Sequence of chain 1.F:
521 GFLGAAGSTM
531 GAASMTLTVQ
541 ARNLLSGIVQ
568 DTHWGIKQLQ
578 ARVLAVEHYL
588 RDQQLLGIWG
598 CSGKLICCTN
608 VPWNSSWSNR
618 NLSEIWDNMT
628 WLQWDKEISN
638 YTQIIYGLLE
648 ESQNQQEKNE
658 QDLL

Binding-site contacts:
Ligand atom C8 contacts residue SER528 of chain 1.F at 3.6 Å.
Ligand atom O7 contacts residue GLY527 of chain 1.F at 3.7 Å.
Ligand atom C7 contacts residue GLY527 of chain 1.F at 3.8 Å.
Ligand atom C5 contacts residue ASN90 of chain 1.E at 3.8 Å.
Ligand atom C7 contacts residue ASN90 of chain 1.E at 3.7 Å.
Ligand atom C3 contacts residue ASN90 of chain 1.E at 3.9 Å.
Ligand atom C7 contacts residue SER528 of chain 1.F at 4.3 Å.
Ligand atom C4 contacts residue ASN90 of chain 1.E at 4.4 Å.
Ligand atom C1 contacts residue ASN90 of chain 1.E at 1.5 Å.
Ligand atom O5 contacts residue ASN90 of chain 1.E at 2.5 Å (h-bond).
Ligand atom C8 contacts residue GLU89 of chain 1.E at 4.3 Å.
Ligand atom N2 contacts residue ASN90 of chain 1.E at 2.8 Å (h-bond).
Ligand atom C8 contacts residue GLY527 of chain 1.F at 3.8 Å.
Ligand atom C2 contacts residue ASN90 of chain 1.E at 2.5 Å.
Ligand atom O7 contacts residue SER528 of chain 1.F at 3.8 Å.
Ligand atom O7 contacts residue ASN90 of chain 1.E at 4.2 Å.

This protein binds this small molecule.
Small molecule (SMILES): CC(=O)N[C@@H]1[C@@H](O)[C@H](O)[C@@H](CO)O[C@H]1O

Sequence of chain 1.E:
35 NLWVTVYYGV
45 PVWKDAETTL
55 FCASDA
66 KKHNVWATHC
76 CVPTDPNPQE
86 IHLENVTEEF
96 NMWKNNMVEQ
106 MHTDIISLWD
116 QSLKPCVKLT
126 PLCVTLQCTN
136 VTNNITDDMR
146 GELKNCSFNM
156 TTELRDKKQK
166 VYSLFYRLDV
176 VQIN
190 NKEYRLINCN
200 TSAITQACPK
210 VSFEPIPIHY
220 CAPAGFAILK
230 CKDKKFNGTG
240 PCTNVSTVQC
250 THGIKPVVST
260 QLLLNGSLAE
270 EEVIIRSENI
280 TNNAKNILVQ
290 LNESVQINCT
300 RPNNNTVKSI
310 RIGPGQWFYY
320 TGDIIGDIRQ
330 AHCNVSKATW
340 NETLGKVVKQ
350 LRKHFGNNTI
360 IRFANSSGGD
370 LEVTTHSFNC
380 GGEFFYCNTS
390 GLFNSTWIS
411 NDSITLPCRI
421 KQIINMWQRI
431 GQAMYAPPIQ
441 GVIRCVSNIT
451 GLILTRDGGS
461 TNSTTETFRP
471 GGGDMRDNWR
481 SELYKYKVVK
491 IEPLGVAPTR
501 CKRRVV